Sequence of chain 1.F:
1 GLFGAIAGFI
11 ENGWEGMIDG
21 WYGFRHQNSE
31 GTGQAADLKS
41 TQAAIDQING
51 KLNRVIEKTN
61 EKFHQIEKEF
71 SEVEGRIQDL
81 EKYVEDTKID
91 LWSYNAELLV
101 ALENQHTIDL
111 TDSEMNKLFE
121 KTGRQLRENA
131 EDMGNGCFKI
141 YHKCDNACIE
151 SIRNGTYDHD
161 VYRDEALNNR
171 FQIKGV

The small molecule below binds the protein below.
Small molecule (SMILES): CC(=O)N[C@H]1[C@H](O[C@H]2[C@H](O)[C@@H](NC(C)=O)CO[C@@H]2CO)O[C@H](CO)[C@@H](O)[C@@H]1O

Sequence of chain 1.E:
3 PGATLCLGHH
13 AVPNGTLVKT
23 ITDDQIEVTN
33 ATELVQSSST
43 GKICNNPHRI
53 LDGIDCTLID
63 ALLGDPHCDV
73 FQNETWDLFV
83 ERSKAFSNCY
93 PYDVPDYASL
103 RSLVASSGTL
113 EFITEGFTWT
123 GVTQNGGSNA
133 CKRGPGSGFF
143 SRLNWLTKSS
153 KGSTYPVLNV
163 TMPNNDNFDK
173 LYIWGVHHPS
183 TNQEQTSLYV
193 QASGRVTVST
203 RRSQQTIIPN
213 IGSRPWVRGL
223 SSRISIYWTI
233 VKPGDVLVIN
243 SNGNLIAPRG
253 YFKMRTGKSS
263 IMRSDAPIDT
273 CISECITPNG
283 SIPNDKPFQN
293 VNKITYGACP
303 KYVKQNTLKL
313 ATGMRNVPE

Binding-site contacts:
Ligand atom O6 contacts residue ASN281 of chain 1.E at 4.4 Å.
Ligand atom C8 contacts residue GLU69 of chain 1.F at 3.9 Å.
Ligand atom O5 contacts residue ASN281 of chain 1.E at 2.1 Å (h-bond).
Ligand atom C5 contacts residue ASN281 of chain 1.E at 3.5 Å.
Ligand atom C8 contacts residue VAL293 of chain 1.E at 3.9 Å (hydrophobic).
Ligand atom C6 contacts residue ASN294 of chain 1.E at 4.2 Å.
Ligand atom C4 contacts residue ASN281 of chain 1.E at 4.2 Å.
Ligand atom C3 contacts residue VAL293 of chain 1.E at 4.3 Å (hydrophobic).
Ligand atom C8 contacts residue LYS295 of chain 1.E at 4.3 Å.
Ligand atom C8 contacts residue SER39 of chain 1.E at 3.4 Å.
Ligand atom O7 contacts residue ASN281 of chain 1.E at 3.5 Å (h-bond).
Ligand atom C8 contacts residue SER40 of chain 1.E at 4.5 Å.
Ligand atom C2 contacts residue VAL293 of chain 1.E at 4.2 Å (hydrophobic).
Ligand atom C1 contacts residue ASN294 of chain 1.E at 4.1 Å.
Ligand atom C7 contacts residue VAL293 of chain 1.E at 4.3 Å (hydrophobic).
Ligand atom C1 contacts residue VAL293 of chain 1.E at 3.6 Å (hydrophobic).
Ligand atom C3 contacts residue ASN281 of chain 1.E at 3.8 Å.
Ligand atom C8 contacts residue ASN281 of chain 1.E at 4.4 Å.
Ligand atom C7 contacts residue ASN281 of chain 1.E at 3.4 Å.
Ligand atom N2 contacts residue ASN281 of chain 1.E at 3.0 Å (h-bond).
Ligand atom C5 contacts residue ASN294 of chain 1.E at 3.9 Å.
Ligand atom N2 contacts residue VAL293 of chain 1.E at 3.7 Å.
Ligand atom C2 contacts residue ASN281 of chain 1.E at 2.5 Å.
Ligand atom C1 contacts residue ASN281 of chain 1.E at 1.4 Å.
Ligand atom O5 contacts residue ASN294 of chain 1.E at 3.9 Å.